Sequence of chain 1.A:
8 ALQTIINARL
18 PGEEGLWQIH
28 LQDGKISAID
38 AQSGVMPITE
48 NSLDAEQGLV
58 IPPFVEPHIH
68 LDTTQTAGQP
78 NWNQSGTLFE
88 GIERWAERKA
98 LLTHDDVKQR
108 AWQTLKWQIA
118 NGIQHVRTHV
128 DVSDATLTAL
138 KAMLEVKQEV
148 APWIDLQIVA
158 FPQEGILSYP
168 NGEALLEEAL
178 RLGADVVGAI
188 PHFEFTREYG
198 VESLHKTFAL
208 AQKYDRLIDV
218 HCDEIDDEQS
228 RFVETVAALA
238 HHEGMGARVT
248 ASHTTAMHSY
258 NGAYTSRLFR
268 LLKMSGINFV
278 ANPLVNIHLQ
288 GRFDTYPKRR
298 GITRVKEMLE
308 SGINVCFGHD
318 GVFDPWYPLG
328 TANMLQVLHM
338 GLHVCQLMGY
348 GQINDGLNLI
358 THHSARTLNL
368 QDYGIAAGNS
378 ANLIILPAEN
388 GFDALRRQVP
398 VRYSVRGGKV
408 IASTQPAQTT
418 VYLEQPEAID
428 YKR

Binding-site contacts:
Ligand atom O4 contacts residue HIS218 of chain 1.A at 3.3 Å (h-bond).
Ligand atom O4 contacts residue HIS67 of chain 1.A at 3.6 Å (h-bond).
Ligand atom C5 contacts residue FE1 of chain 1.B at 3.4 Å.
Ligand atom C5 contacts residue ASP317 of chain 1.A at 3.7 Å.
Ligand atom N1 contacts residue PHE158 of chain 1.A at 3.8 Å.
Ligand atom F5 contacts residue HIS67 of chain 1.A at 3.7 Å.
Ligand atom C2 contacts residue GLU221 of chain 1.A at 3.8 Å.
Ligand atom C6 contacts residue FE1 of chain 1.B at 3.8 Å.
Ligand atom C2 contacts residue GLN160 of chain 1.A at 3.7 Å.
Ligand atom F5 contacts residue FE1 of chain 1.B at 3.7 Å.
Ligand atom N3 contacts residue LEU85 of chain 1.A at 3.4 Å.
Ligand atom C2 contacts residue LEU85 of chain 1.A at 3.6 Å (hydrophobic).
Ligand atom O4 contacts residue GLU221 of chain 1.A at 3.8 Å.
Ligand atom O4 contacts residue ASP317 of chain 1.A at 2.8 Å (salt-bridge).
Ligand atom C6 contacts residue TRP323 of chain 1.A at 3.4 Å (hydrophobic).
Ligand atom N1 contacts residue GLN160 of chain 1.A at 2.9 Å (h-bond).
Ligand atom N3 contacts residue FE1 of chain 1.B at 3.8 Å.
Ligand atom C5 contacts residue HIS67 of chain 1.A at 3.6 Å.
Ligand atom C4 contacts residue ASP317 of chain 1.A at 3.6 Å.
Ligand atom O4 contacts residue HIS65 of chain 1.A at 3.7 Å.
Ligand atom O2 contacts residue GLU221 of chain 1.A at 3.8 Å.
Ligand atom O2 contacts residue GLN160 of chain 1.A at 3.0 Å (h-bond).
Ligand atom C6 contacts residue HIS67 of chain 1.A at 3.5 Å.
Ligand atom C5 contacts residue TRP323 of chain 1.A at 3.5 Å (hydrophobic).
Ligand atom O2 contacts residue HIS218 of chain 1.A at 3.5 Å.
Ligand atom C4 contacts residue FE1 of chain 1.B at 3.3 Å.
Ligand atom O4 contacts residue HIS250 of chain 1.A at 2.9 Å (h-bond).
Ligand atom O2 contacts residue PHE158 of chain 1.A at 3.4 Å.
Ligand atom C4 contacts residue GLU221 of chain 1.A at 3.6 Å.
Ligand atom O2 contacts residue ILE187 of chain 1.A at 3.7 Å.
Ligand atom F5 contacts residue ASP317 of chain 1.A at 3.1 Å.
Ligand atom O4 contacts residue FE1 of chain 1.B at 2.1 Å.
Ligand atom N3 contacts residue HIS218 of chain 1.A at 3.5 Å.
Ligand atom C6 contacts residue GLN160 of chain 1.A at 3.8 Å.
Ligand atom C2 contacts residue HIS218 of chain 1.A at 3.5 Å.
Ligand atom N3 contacts residue GLU221 of chain 1.A at 2.8 Å (salt-bridge).
Ligand atom O2 contacts residue LEU85 of chain 1.A at 3.6 Å.
Ligand atom N1 contacts residue TRP323 of chain 1.A at 3.8 Å.
Ligand atom N1 contacts residue HIS67 of chain 1.A at 3.9 Å.
Ligand atom F5 contacts residue TRP323 of chain 1.A at 3.5 Å.

A protein and the small-molecule ligand that binds it are described below.
Small molecule (SMILES): O=C1NC=C(F)[C@H](O)N1